Binding-site contacts:
Ligand atom C4 contacts residue ASN347 of chain 1.C at 4.2 Å.
Ligand atom C6 contacts residue ASP350 of chain 1.C at 3.9 Å.
Ligand atom C8 contacts residue ARG377 of chain 1.C at 3.5 Å.
Ligand atom C2 contacts residue ASN347 of chain 1.C at 2.5 Å.
Ligand atom C5 contacts residue GLN324 of chain 1.C at 4.2 Å.
Ligand atom C5 contacts residue SER349 of chain 1.C at 3.9 Å.
Ligand atom O5 contacts residue SER349 of chain 1.C at 3.9 Å.
Ligand atom O5 contacts residue ASN347 of chain 1.C at 2.4 Å (h-bond).
Ligand atom O5 contacts residue ASP350 of chain 1.C at 3.9 Å.
Ligand atom C6 contacts residue SER349 of chain 1.C at 3.8 Å.
Ligand atom C1 contacts residue SER349 of chain 1.C at 4.2 Å.
Ligand atom O7 contacts residue ASN347 of chain 1.C at 3.0 Å (h-bond).
Ligand atom C7 contacts residue ARG377 of chain 1.C at 4.5 Å.
Ligand atom C1 contacts residue ASN347 of chain 1.C at 1.4 Å.
Ligand atom C5 contacts residue ASN347 of chain 1.C at 3.7 Å.
Ligand atom C8 contacts residue ASN347 of chain 1.C at 3.8 Å.
Ligand atom C3 contacts residue ASN347 of chain 1.C at 3.8 Å.
Ligand atom N2 contacts residue ARG377 of chain 1.C at 4.4 Å.
Ligand atom C7 contacts residue ASN347 of chain 1.C at 3.1 Å.
Ligand atom N2 contacts residue ASN347 of chain 1.C at 3.0 Å (h-bond).

The small molecule below binds the protein below.
Small molecule (SMILES): CC(=O)N[C@@H]1[C@@H](O)[C@H](O)[C@@H](CO)O[C@H]1O

Sequence of chain 1.C:
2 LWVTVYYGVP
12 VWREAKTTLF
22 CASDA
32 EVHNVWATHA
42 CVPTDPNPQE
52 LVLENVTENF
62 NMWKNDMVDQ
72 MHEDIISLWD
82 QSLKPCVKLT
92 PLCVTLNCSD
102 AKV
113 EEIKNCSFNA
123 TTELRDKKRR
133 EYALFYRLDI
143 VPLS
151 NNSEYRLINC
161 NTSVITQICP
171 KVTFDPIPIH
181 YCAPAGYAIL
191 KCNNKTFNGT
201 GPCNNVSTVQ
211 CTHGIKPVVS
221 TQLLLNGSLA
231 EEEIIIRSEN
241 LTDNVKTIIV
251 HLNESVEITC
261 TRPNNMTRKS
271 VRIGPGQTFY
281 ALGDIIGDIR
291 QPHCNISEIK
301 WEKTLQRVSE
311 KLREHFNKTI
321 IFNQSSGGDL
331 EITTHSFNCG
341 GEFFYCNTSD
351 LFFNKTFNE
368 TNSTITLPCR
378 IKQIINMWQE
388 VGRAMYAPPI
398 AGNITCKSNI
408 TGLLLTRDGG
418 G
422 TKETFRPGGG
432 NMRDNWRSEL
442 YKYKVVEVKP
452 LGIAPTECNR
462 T